Binding-site contacts:
Ligand atom P1 contacts residue TYR79 of chain 1.A at 3.5 Å.
Ligand atom C3' contacts residue TYR107 of chain 1.A at 3.9 Å (hydrophobic).
Ligand atom O3' contacts residue LYS78 of chain 1.A at 3.4 Å (salt-bridge).
Ligand atom C6 contacts residue ARG81 of chain 1.A at 4.1 Å.
Ligand atom C5' contacts residue ARG81 of chain 1.A at 4.0 Å.
Ligand atom P2 contacts residue ARG35 of chain 1.A at 3.5 Å.
Ligand atom O5' contacts residue ARG81 of chain 1.A at 3.1 Å (salt-bridge).
Ligand atom C4 contacts residue LEU83 of chain 1.A at 3.8 Å (hydrophobic).
Ligand atom C4' contacts residue ARG81 of chain 1.A at 3.9 Å.
Ligand atom O5' contacts residue ARG35 of chain 1.A at 3.7 Å.
Ligand atom N3 contacts residue TYR109 of chain 1.A at 3.5 Å.
Ligand atom O5P contacts residue ARG35 of chain 1.A at 2.8 Å (salt-bridge).
Ligand atom O5P contacts residue ASP40 of chain 1.A at 3.4 Å (salt-bridge).
Ligand atom O5P contacts residue TYR107 of chain 1.A at 3.9 Å.
Ligand atom C5' contacts residue TYR107 of chain 1.A at 3.6 Å (hydrophobic).
Ligand atom C5M contacts residue ARG35 of chain 1.A at 3.8 Å.
Ligand atom C1' contacts residue ARG81 of chain 1.A at 4.0 Å.
Ligand atom O4P contacts residue ARG35 of chain 1.A at 2.8 Å (salt-bridge).
Ligand atom P1 contacts residue LYS78 of chain 1.A at 3.7 Å.
Ligand atom O1P contacts residue TYR79 of chain 1.A at 3.4 Å (h-bond).
Ligand atom O4' contacts residue ARG81 of chain 1.A at 3.0 Å (salt-bridge).
Ligand atom O2P contacts residue TYR79 of chain 1.A at 2.5 Å (h-bond).
Ligand atom C5M contacts residue LEU36 of chain 1.A at 4.0 Å (hydrophobic).
Ligand atom O1P contacts residue LYS78 of chain 1.A at 2.6 Å (salt-bridge).
Ligand atom O4 contacts residue TYR109 of chain 1.A at 3.9 Å.
Ligand atom C2' contacts residue TYR107 of chain 1.A at 3.8 Å (hydrophobic).
Ligand atom O4 contacts residue LEU37 of chain 1.A at 3.8 Å.
Ligand atom N3 contacts residue LEU83 of chain 1.A at 3.9 Å.
Ligand atom C5 contacts residue LEU83 of chain 1.A at 4.1 Å (hydrophobic).
Ligand atom C2' contacts residue TYR109 of chain 1.A at 3.6 Å (hydrophobic).
Ligand atom O4 contacts residue LEU83 of chain 1.A at 3.8 Å.
Ligand atom P2 contacts residue CA1 of chain 1.B at 4.0 Å.
Ligand atom C2 contacts residue TYR109 of chain 1.A at 3.9 Å (hydrophobic).
Ligand atom O5P contacts residue CA1 of chain 1.B at 3.2 Å.
Ligand atom O2 contacts residue ASP77 of chain 1.A at 4.0 Å.
Ligand atom O4P contacts residue ARG81 of chain 1.A at 2.8 Å (salt-bridge).
Ligand atom C5 contacts residue TYR107 of chain 1.A at 4.0 Å (hydrophobic).
Ligand atom P2 contacts residue ARG81 of chain 1.A at 4.0 Å.
Ligand atom C4 contacts residue TYR109 of chain 1.A at 3.6 Å (hydrophobic).
Ligand atom C5M contacts residue TYR107 of chain 1.A at 3.7 Å (hydrophobic).

Sequence of chain 1.A:
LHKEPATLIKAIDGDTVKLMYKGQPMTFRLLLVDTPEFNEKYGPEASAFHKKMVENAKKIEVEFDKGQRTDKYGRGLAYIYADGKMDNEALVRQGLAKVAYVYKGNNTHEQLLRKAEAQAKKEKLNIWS

The small molecule below binds the protein below.
Small molecule (SMILES): Cc1cn([C@H]2C[C@H](OP(=O)(O)O)[C@@H](COP(=O)(O)O)O2)c(=O)[nH]c1=O